This small molecule binds to this protein.
Small molecule (SMILES): COc1ccc(-c2ccc3sc(C(N)N)cc3c2)cc1OC

Binding-site contacts:
Ligand atom C11 contacts residue GLN182 of chain 1.C at 3.5 Å.
Ligand atom N22 contacts residue GLU207 of chain 1.C at 2.9 Å (salt-bridge).
Ligand atom C6 contacts residue SER185 of chain 1.C at 3.2 Å.
Ligand atom S9 contacts residue CYS181 of chain 1.C at 3.7 Å.
Ligand atom C6 contacts residue GLN182 of chain 1.C at 3.8 Å.
Ligand atom C12 contacts residue IYX1 of chain 1.I at 3.9 Å.
Ligand atom N21 contacts residue SER180 of chain 1.C at 3.0 Å (h-bond).
Ligand atom C1 contacts residue TRP205 of chain 1.C at 3.9 Å (hydrophobic).
Ligand atom C20 contacts residue GLU207 of chain 1.C at 3.9 Å.
Ligand atom C15 contacts residue GLN182 of chain 1.C at 3.6 Å.
Ligand atom C17 contacts residue HIS41 of chain 1.C at 3.8 Å.
Ligand atom C20 contacts residue ASP179 of chain 1.C at 3.4 Å.
Ligand atom C4 contacts residue SER185 of chain 1.C at 3.0 Å.
Ligand atom C4 contacts residue SER204 of chain 1.C at 3.8 Å.
Ligand atom C2 contacts residue GLN182 of chain 1.C at 3.9 Å.
Ligand atom C13 contacts residue GLN182 of chain 1.C at 3.4 Å.
Ligand atom N21 contacts residue GLY216 of chain 1.C at 3.3 Å.
Ligand atom S9 contacts residue TRP205 of chain 1.C at 3.9 Å.
Ligand atom C7 contacts residue TRP205 of chain 1.C at 3.9 Å (hydrophobic).
Ligand atom C2 contacts residue GLY206 of chain 1.C at 3.9 Å.
Ligand atom C7 contacts residue CYS209 of chain 1.C at 3.9 Å (hydrophobic).
Ligand atom C4 contacts residue CYS181 of chain 1.C at 3.9 Å (hydrophobic).
Ligand atom C8 contacts residue GLY206 of chain 1.C at 3.8 Å.
Ligand atom C8 contacts residue SER180 of chain 1.C at 3.7 Å.
Ligand atom C10 contacts residue IYX1 of chain 1.I at 3.9 Å.
Ligand atom S9 contacts residue SER180 of chain 1.C at 3.7 Å.
Ligand atom C4 contacts residue GLN182 of chain 1.C at 3.8 Å.
Ligand atom C7 contacts residue GLU207 of chain 1.C at 3.4 Å.
Ligand atom C20 contacts residue SER180 of chain 1.C at 3.3 Å.
Ligand atom N22 contacts residue ASP179 of chain 1.C at 3.0 Å (salt-bridge).
Ligand atom C1 contacts residue GLY206 of chain 1.C at 3.5 Å.
Ligand atom N21 contacts residue ASP179 of chain 1.C at 2.8 Å (salt-bridge).
Ligand atom C8 contacts residue TRP205 of chain 1.C at 3.9 Å (hydrophobic).
Ligand atom C17 contacts residue TYR86 of chain 1.C at 2.6 Å (hydrophobic).
Ligand atom C2 contacts residue TRP205 of chain 1.C at 3.9 Å (hydrophobic).
Ligand atom C11 contacts residue IYX1 of chain 1.I at 3.7 Å.
Ligand atom N22 contacts residue CYS209 of chain 1.C at 3.4 Å.
Ligand atom C3 contacts residue GLY206 of chain 1.C at 3.5 Å.
Ligand atom C7 contacts residue GLY206 of chain 1.C at 3.4 Å.
Ligand atom C2 contacts residue CYS181 of chain 1.C at 3.8 Å (hydrophobic).

Sequence of chain 1.C:
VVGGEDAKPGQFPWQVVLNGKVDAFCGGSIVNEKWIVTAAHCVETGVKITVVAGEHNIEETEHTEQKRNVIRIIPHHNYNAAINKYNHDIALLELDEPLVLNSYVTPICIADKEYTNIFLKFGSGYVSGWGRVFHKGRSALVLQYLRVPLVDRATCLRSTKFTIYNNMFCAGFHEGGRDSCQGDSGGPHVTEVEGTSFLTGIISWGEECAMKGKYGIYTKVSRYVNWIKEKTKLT